Sequence of chain 1.D:
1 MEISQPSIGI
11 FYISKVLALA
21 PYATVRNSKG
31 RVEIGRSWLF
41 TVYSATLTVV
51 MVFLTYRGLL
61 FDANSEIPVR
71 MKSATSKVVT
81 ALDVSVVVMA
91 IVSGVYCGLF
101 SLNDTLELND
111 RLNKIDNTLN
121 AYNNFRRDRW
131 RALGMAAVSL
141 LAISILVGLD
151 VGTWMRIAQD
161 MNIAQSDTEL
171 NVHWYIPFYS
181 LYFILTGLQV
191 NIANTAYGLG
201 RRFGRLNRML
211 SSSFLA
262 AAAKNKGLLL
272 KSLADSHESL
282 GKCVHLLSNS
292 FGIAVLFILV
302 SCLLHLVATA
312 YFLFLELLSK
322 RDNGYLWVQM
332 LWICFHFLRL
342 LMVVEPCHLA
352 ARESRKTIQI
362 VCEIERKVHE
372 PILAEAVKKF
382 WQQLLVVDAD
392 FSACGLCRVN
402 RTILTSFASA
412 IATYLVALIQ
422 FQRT

Binding-site contacts:
Ligand atom O3 contacts residue HIS306 of chain 1.D at 3.4 Å.
Ligand atom O4 contacts residue HIS337 of chain 1.D at 2.7 Å (h-bond).
Ligand atom C4 contacts residue HIS337 of chain 1.D at 3.9 Å.
Ligand atom C1 contacts residue ASP150 of chain 1.D at 3.8 Å.
Ligand atom C4 contacts residue THR310 of chain 1.D at 3.0 Å.
Ligand atom C2 contacts residue TYR182 of chain 1.D at 4.0 Å (hydrophobic).
Ligand atom O4 contacts residue TRP333 of chain 1.D at 3.5 Å.
Ligand atom C5 contacts residue GLN330 of chain 1.D at 3.9 Å.
Ligand atom O1 contacts residue TYR179 of chain 1.D at 3.6 Å.
Ligand atom O2 contacts residue ASP83 of chain 1.D at 2.1 Å (salt-bridge).
Ligand atom C3 contacts residue TYR182 of chain 1.D at 3.0 Å (hydrophobic).
Ligand atom C6 contacts residue PHE313 of chain 1.D at 3.9 Å (hydrophobic).
Ligand atom O6 contacts residue THR310 of chain 1.D at 3.7 Å.
Ligand atom C2 contacts residue ARG70 of chain 1.D at 3.8 Å.
Ligand atom C6 contacts residue THR310 of chain 1.D at 3.1 Å.
Ligand atom O3 contacts residue PHE178 of chain 1.D at 3.9 Å.
Ligand atom C1 contacts residue PHE178 of chain 1.D at 3.8 Å (hydrophobic).
Ligand atom O2 contacts residue ARG70 of chain 1.D at 2.9 Å (salt-bridge).
Ligand atom O1 contacts residue PHE178 of chain 1.D at 3.4 Å.
Ligand atom O5 contacts residue ASP83 of chain 1.D at 4.0 Å.
Ligand atom C2 contacts residue ASP83 of chain 1.D at 3.2 Å.
Ligand atom O6 contacts residue GLN330 of chain 1.D at 4.1 Å.
Ligand atom O4 contacts residue THR310 of chain 1.D at 2.4 Å (h-bond).
Ligand atom C6 contacts residue GLN330 of chain 1.D at 3.0 Å.
Ligand atom O6 contacts residue ASP83 of chain 1.D at 3.8 Å.
Ligand atom O2 contacts residue PHE178 of chain 1.D at 3.5 Å.
Ligand atom C3 contacts residue TRP333 of chain 1.D at 4.1 Å (hydrophobic).
Ligand atom C1 contacts residue TRP333 of chain 1.D at 3.5 Å (hydrophobic).
Ligand atom O3 contacts residue TYR182 of chain 1.D at 2.3 Å (h-bond).
Ligand atom C4 contacts residue TYR182 of chain 1.D at 4.1 Å (hydrophobic).
Ligand atom C5 contacts residue TRP333 of chain 1.D at 4.0 Å (hydrophobic).
Ligand atom O5 contacts residue ARG70 of chain 1.D at 3.6 Å.
Ligand atom O1 contacts residue ASP150 of chain 1.D at 3.2 Å (salt-bridge).
Ligand atom C4 contacts residue ASP83 of chain 1.D at 3.8 Å.
Ligand atom O6 contacts residue PHE313 of chain 1.D at 3.4 Å.
Ligand atom C5 contacts residue THR310 of chain 1.D at 3.3 Å.
Ligand atom O1 contacts residue ARG70 of chain 1.D at 3.0 Å (salt-bridge).
Ligand atom C1 contacts residue TYR182 of chain 1.D at 3.8 Å (hydrophobic).
Ligand atom O3 contacts residue ASP83 of chain 1.D at 2.5 Å (salt-bridge).
Ligand atom C3 contacts residue ASP83 of chain 1.D at 3.3 Å.

A small-molecule ligand and the protein it binds are described below.
Small molecule (SMILES): OC[C@H]1O[C@](O)(CO)[C@@H](O)[C@@H]1O